Sequence of chain 1.C:
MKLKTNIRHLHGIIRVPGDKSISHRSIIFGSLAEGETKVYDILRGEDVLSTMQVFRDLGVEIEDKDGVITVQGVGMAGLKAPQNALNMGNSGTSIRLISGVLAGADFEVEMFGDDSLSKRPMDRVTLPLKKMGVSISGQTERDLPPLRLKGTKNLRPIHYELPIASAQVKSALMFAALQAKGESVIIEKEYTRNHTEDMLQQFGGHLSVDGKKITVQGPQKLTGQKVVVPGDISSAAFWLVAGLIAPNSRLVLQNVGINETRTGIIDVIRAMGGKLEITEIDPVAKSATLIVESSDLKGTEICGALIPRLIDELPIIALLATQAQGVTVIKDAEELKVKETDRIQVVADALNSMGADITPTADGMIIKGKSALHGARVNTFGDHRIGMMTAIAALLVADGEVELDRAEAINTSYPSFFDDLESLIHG

This small molecule binds to this protein.
Small molecule (SMILES): O=C(O)C1=C[C@@H](OP(=O)(O)O)[C@@H](O)[C@H](O)C1

Binding-site contacts:
Ligand atom O4 contacts residue ARG25 of chain 1.C at 2.7 Å (salt-bridge).
Ligand atom C4 contacts residue ASP312 of chain 1.C at 3.4 Å.
Ligand atom P1 contacts residue LYS339 of chain 1.C at 3.6 Å.
Ligand atom O7 contacts residue LYS339 of chain 1.C at 3.4 Å (salt-bridge).
Ligand atom C6 contacts residue SER21 of chain 1.C at 3.5 Å.
Ligand atom C7 contacts residue ARG25 of chain 1.C at 3.5 Å.
Ligand atom O3 contacts residue LYS20 of chain 1.C at 3.5 Å (salt-bridge).
Ligand atom C7 contacts residue ARG193 of chain 1.C at 3.7 Å.
Ligand atom C5 contacts residue GPJ1 of chain 1.I at 3.8 Å.
Ligand atom O6 contacts residue GLN168 of chain 1.C at 3.0 Å (h-bond).
Ligand atom O4 contacts residue ARG193 of chain 1.C at 3.7 Å.
Ligand atom O7 contacts residue ALA165 of chain 1.C at 3.9 Å.
Ligand atom C1 contacts residue SER21 of chain 1.C at 3.8 Å.
Ligand atom C5 contacts residue ASP312 of chain 1.C at 3.6 Å.
Ligand atom C1 contacts residue GLN168 of chain 1.C at 3.9 Å.
Ligand atom O6 contacts residue SER166 of chain 1.C at 2.7 Å (h-bond).
Ligand atom O4 contacts residue GLN168 of chain 1.C at 3.5 Å.
Ligand atom C5 contacts residue GLN168 of chain 1.C at 3.8 Å.
Ligand atom C2 contacts residue GLN168 of chain 1.C at 3.7 Å.
Ligand atom C7 contacts residue SER21 of chain 1.C at 3.5 Å.
Ligand atom O2 contacts residue LYS339 of chain 1.C at 2.7 Å (salt-bridge).
Ligand atom C3 contacts residue LYS339 of chain 1.C at 4.0 Å.
Ligand atom O6 contacts residue ALA167 of chain 1.C at 2.8 Å (h-bond).
Ligand atom C4 contacts residue LYS339 of chain 1.C at 3.9 Å.
Ligand atom O8 contacts residue LYS339 of chain 1.C at 3.4 Å (salt-bridge).
Ligand atom O8 contacts residue ARG124 of chain 1.C at 3.8 Å.
Ligand atom O3 contacts residue GPJ1 of chain 1.I at 2.9 Å (h-bond).
Ligand atom O5 contacts residue THR93 of chain 1.C at 3.8 Å.
Ligand atom O5 contacts residue SER21 of chain 1.C at 2.6 Å (h-bond).
Ligand atom P1 contacts residue SER166 of chain 1.C at 3.6 Å.
Ligand atom O8 contacts residue SER166 of chain 1.C at 3.6 Å (h-bond).
Ligand atom O3 contacts residue ASP312 of chain 1.C at 2.8 Å (salt-bridge).
Ligand atom O1 contacts residue LYS339 of chain 1.C at 3.1 Å (salt-bridge).
Ligand atom C6 contacts residue THR93 of chain 1.C at 3.6 Å.
Ligand atom O4 contacts residue ALA167 of chain 1.C at 3.8 Å.
Ligand atom O5 contacts residue ARG25 of chain 1.C at 2.9 Å (salt-bridge).
Ligand atom O1 contacts residue GLN168 of chain 1.C at 3.5 Å (h-bond).
Ligand atom O5 contacts residue ARG193 of chain 1.C at 3.3 Å (salt-bridge).
Ligand atom O2 contacts residue ASP312 of chain 1.C at 2.9 Å (salt-bridge).
Ligand atom O2 contacts residue GPJ1 of chain 1.I at 3.9 Å.